A protein and the small-molecule ligand that binds it are described below.
Small molecule (SMILES): CCN1C[C@H](C)n2c(c(O)c3c(=O)n(Cc4ccc(F)c(Cl)c4)nc(C(=O)NC)c32)C1=O

Binding-site contacts:
Ligand atom OAF contacts residue ASP64 of chain 1.E at 3.7 Å.
Ligand atom CAY contacts residue MG1 of chain 1.T at 3.7 Å.
Ligand atom CAZ contacts residue MG1 of chain 1.T at 3.4 Å.
Ligand atom NBD contacts residue ASP121 of chain 1.E at 4.0 Å.
Ligand atom CBA contacts residue SER150 of chain 1.E at 3.3 Å.
Ligand atom OAG contacts residue GLU157 of chain 1.E at 3.9 Å.
Ligand atom NBD contacts residue MG1 of chain 1.S at 3.8 Å.
Ligand atom OAF contacts residue MG1 of chain 1.T at 2.8 Å.
Ligand atom CAZ contacts residue GLU157 of chain 1.E at 3.7 Å.
Ligand atom CAY contacts residue MG1 of chain 1.S at 3.5 Å.
Ligand atom NBE contacts residue SER150 of chain 1.E at 3.7 Å.
Ligand atom CAL contacts residue GLU157 of chain 1.E at 3.7 Å.
Ligand atom CAR contacts residue SER150 of chain 1.E at 3.6 Å.
Ligand atom OAE contacts residue MG1 of chain 1.S at 2.7 Å.
Ligand atom CLAI contacts residue SER150 of chain 1.E at 3.0 Å.
Ligand atom CAS contacts residue MG1 of chain 1.S at 3.1 Å.
Ligand atom OAG contacts residue MG1 of chain 1.T at 2.0 Å.
Ligand atom CAT contacts residue SER150 of chain 1.E at 3.6 Å.
Ligand atom CAZ contacts residue SER150 of chain 1.E at 3.6 Å.
Ligand atom CLAI contacts residue GLU157 of chain 1.E at 3.4 Å.
Ligand atom CAY contacts residue SER150 of chain 1.E at 3.7 Å.
Ligand atom NBF contacts residue SER150 of chain 1.E at 3.2 Å (h-bond).
Ligand atom CAW contacts residue MG1 of chain 1.T at 2.8 Å.
Ligand atom CAW contacts residue SER150 of chain 1.E at 3.9 Å.
Ligand atom FAH contacts residue GLN151 of chain 1.E at 3.3 Å.
Ligand atom CBB contacts residue SER150 of chain 1.E at 2.9 Å.
Ligand atom OAG contacts residue ASP64 of chain 1.E at 2.7 Å (salt-bridge).
Ligand atom OAE contacts residue ASP64 of chain 1.E at 3.8 Å.
Ligand atom CBC contacts residue SER150 of chain 1.E at 3.9 Å.
Ligand atom OAG contacts residue MG1 of chain 1.S at 3.2 Å.
Ligand atom OAD contacts residue SER150 of chain 1.E at 3.8 Å.
Ligand atom NAP contacts residue SER150 of chain 1.E at 3.6 Å.
Ligand atom CAW contacts residue ASP64 of chain 1.E at 3.9 Å.
Ligand atom CAM contacts residue ASP121 of chain 1.E at 3.9 Å.
Ligand atom OAF contacts residue GLU157 of chain 1.E at 2.7 Å (salt-bridge).
Ligand atom CBA contacts residue MG1 of chain 1.T at 3.3 Å.
Ligand atom CAV contacts residue SER150 of chain 1.E at 3.0 Å.
Ligand atom CAL contacts residue SER150 of chain 1.E at 3.2 Å.
Ligand atom CAX contacts residue SER150 of chain 1.E at 3.1 Å.
Ligand atom CAW contacts residue MG1 of chain 1.S at 3.7 Å.

Sequence of chain 1.E:
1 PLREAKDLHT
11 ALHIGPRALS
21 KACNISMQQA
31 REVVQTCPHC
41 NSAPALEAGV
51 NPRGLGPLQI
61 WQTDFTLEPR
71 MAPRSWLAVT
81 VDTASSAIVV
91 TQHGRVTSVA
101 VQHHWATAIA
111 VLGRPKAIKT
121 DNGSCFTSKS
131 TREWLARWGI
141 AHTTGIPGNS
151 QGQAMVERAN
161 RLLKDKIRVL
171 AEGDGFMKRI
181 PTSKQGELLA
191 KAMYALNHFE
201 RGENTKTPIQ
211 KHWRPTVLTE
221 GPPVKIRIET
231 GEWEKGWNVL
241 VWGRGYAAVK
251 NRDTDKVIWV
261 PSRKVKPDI